Sequence of chain 1.A:
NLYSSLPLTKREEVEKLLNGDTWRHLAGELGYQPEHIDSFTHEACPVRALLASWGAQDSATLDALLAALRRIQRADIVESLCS

Binding-site contacts:
Ligand atom C2 contacts residue LEU83 of chain 1.A at 4.1 Å (hydrophobic).
Ligand atom C4 contacts residue LEU83 of chain 1.A at 3.6 Å (hydrophobic).
Ligand atom C5 contacts residue CYS84 of chain 1.A at 3.2 Å (hydrophobic).
Ligand atom C5 contacts residue LEU83 of chain 1.A at 4.2 Å (hydrophobic).
Ligand atom C4 contacts residue LEU64 of chain 1.A at 4.5 Å (hydrophobic).
Ligand atom C10 contacts residue LEU64 of chain 1.A at 4.1 Å (hydrophobic).
Ligand atom C4 contacts residue CYS84 of chain 1.A at 3.2 Å (hydrophobic).
Ligand atom N7 contacts residue LEU8 of chain 1.A at 4.5 Å.
Ligand atom C10 contacts residue LYS12 of chain 1.A at 4.2 Å.
Ligand atom O12 contacts residue LYS12 of chain 1.A at 3.1 Å (salt-bridge).
Ligand atom O9 contacts residue LEU64 of chain 1.A at 3.3 Å.
Ligand atom C5 contacts residue LEU68 of chain 1.A at 4.4 Å (hydrophobic).
Ligand atom N7 contacts residue LYS12 of chain 1.A at 4.3 Å.
Ligand atom O11 contacts residue LEU64 of chain 1.A at 3.7 Å.
Ligand atom S5 contacts residue CYS84 of chain 1.A at 2.4 Å (h-bond).
Ligand atom C4 contacts residue LEU68 of chain 1.A at 4.0 Å (hydrophobic).
Ligand atom O9 contacts residue LYS12 of chain 1.A at 4.1 Å.
Ligand atom O8 contacts residue LEU83 of chain 1.A at 4.4 Å.
Ligand atom C1 contacts residue LEU64 of chain 1.A at 3.7 Å (hydrophobic).
Ligand atom O9 contacts residue LEU8 of chain 1.A at 3.5 Å.
Ligand atom O8 contacts residue LYS12 of chain 1.A at 3.7 Å.
Ligand atom N7 contacts residue LEU64 of chain 1.A at 3.8 Å.
Ligand atom C6 contacts residue LEU64 of chain 1.A at 4.2 Å (hydrophobic).
Ligand atom C2 contacts residue LEU64 of chain 1.A at 3.6 Å (hydrophobic).
Ligand atom C3 contacts residue LEU64 of chain 1.A at 4.0 Å (hydrophobic).
Ligand atom C3 contacts residue LEU83 of chain 1.A at 3.5 Å (hydrophobic).
Ligand atom S5 contacts residue LEU68 of chain 1.A at 4.5 Å.

This protein binds this small molecule.
Small molecule (SMILES): O=C(O)c1cc(S)ccc1[N+](=O)[O-]